Sequence of chain 1.B:
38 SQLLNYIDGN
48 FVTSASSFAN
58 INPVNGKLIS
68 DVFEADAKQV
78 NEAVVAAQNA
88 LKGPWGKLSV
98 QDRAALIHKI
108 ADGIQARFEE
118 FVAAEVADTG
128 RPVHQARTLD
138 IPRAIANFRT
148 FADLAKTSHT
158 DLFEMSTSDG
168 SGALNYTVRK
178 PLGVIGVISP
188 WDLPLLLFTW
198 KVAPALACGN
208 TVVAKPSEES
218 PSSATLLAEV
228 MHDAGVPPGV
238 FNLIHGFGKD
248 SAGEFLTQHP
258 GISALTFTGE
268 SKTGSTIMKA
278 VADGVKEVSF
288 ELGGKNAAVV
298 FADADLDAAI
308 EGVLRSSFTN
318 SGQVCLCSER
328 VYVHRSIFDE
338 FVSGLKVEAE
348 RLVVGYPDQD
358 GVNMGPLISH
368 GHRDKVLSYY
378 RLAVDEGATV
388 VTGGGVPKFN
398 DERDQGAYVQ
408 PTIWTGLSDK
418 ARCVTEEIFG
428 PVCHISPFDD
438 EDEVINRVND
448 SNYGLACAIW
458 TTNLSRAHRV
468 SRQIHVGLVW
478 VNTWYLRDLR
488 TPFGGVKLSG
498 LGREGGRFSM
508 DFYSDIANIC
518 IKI

Binding-site contacts:
Ligand atom OAJ contacts residue GLU288 of chain 1.B at 3.5 Å (salt-bridge).
Ligand atom OAI contacts residue CYS322 of chain 1.B at 2.7 Å (h-bond).
Ligand atom CAC contacts residue LEU193 of chain 1.B at 3.9 Å (hydrophobic).
Ligand atom CAF contacts residue CYS322 of chain 1.B at 3.7 Å (hydrophobic).
Ligand atom CAA contacts residue ARG484 of chain 1.B at 3.4 Å.
Ligand atom CAE contacts residue LEU193 of chain 1.B at 4.1 Å (hydrophobic).
Ligand atom CAC contacts residue LEU194 of chain 1.B at 3.7 Å (hydrophobic).
Ligand atom CAE contacts residue LEU190 of chain 1.B at 4.1 Å (hydrophobic).
Ligand atom CAE contacts residue PHE490 of chain 1.B at 3.6 Å (hydrophobic).
Ligand atom OAB contacts residue LEU193 of chain 1.B at 4.2 Å.
Ligand atom OAJ contacts residue PHE490 of chain 1.B at 3.3 Å.
Ligand atom OAD contacts residue ARG140 of chain 1.B at 2.9 Å (salt-bridge).
Ligand atom CAH contacts residue LEU194 of chain 1.B at 3.6 Å (hydrophobic).
Ligand atom CAA contacts residue PHE490 of chain 1.B at 4.1 Å (hydrophobic).
Ligand atom OAI contacts residue LEU194 of chain 1.B at 4.1 Å.
Ligand atom OAD contacts residue TYR482 of chain 1.B at 3.0 Å (h-bond).
Ligand atom CAE contacts residue LEU194 of chain 1.B at 3.9 Å (hydrophobic).
Ligand atom OAJ contacts residue TRP197 of chain 1.B at 3.5 Å.
Ligand atom OAI contacts residue ASP189 of chain 1.B at 2.2 Å (salt-bridge).
Ligand atom OAB contacts residue TRP197 of chain 1.B at 3.5 Å.
Ligand atom OAJ contacts residue LEU194 of chain 1.B at 3.2 Å.
Ligand atom CAA contacts residue TYR482 of chain 1.B at 3.9 Å (hydrophobic).
Ligand atom OAD contacts residue ARG484 of chain 1.B at 2.9 Å (salt-bridge).
Ligand atom CAF contacts residue LEU194 of chain 1.B at 3.7 Å (hydrophobic).
Ligand atom OAB contacts residue ARG484 of chain 1.B at 2.9 Å (salt-bridge).
Ligand atom CAA contacts residue LEU193 of chain 1.B at 3.8 Å (hydrophobic).
Ligand atom CAF contacts residue PHE490 of chain 1.B at 3.5 Å (hydrophobic).
Ligand atom OAB contacts residue ARG140 of chain 1.B at 2.8 Å (salt-bridge).
Ligand atom CAG contacts residue CYS322 of chain 1.B at 2.9 Å (hydrophobic).
Ligand atom CAG contacts residue VAL321 of chain 1.B at 4.0 Å (hydrophobic).
Ligand atom CAH contacts residue ASP189 of chain 1.B at 3.4 Å.
Ligand atom CAE contacts residue TYR482 of chain 1.B at 3.5 Å (hydrophobic).
Ligand atom CAC contacts residue PHE490 of chain 1.B at 3.5 Å (hydrophobic).
Ligand atom OAI contacts residue VAL321 of chain 1.B at 3.5 Å.
Ligand atom CAH contacts residue CYS322 of chain 1.B at 2.4 Å (hydrophobic).
Ligand atom CAG contacts residue LEU190 of chain 1.B at 3.6 Å (hydrophobic).
Ligand atom CAA contacts residue ARG140 of chain 1.B at 3.4 Å.
Ligand atom CAC contacts residue TYR482 of chain 1.B at 4.2 Å (hydrophobic).
Ligand atom OAD contacts residue LEU193 of chain 1.B at 4.0 Å.
Ligand atom CAG contacts residue LEU194 of chain 1.B at 4.1 Å (hydrophobic).

A small-molecule ligand and the protein it binds are described below.
Small molecule (SMILES): O=C(O)C(=O)/C=C/C=C/O